The protein below binds the small molecule below.
Small molecule (SMILES): N[C@@H](CCCN[P](N)(=O)NS(=O)(=O)O)C(=O)O

Binding-site contacts:
Ligand atom N2 contacts residue LEU274 of chain 1.B at 3.6 Å (h-bond).
Ligand atom O1 contacts residue ARG106 of chain 1.B at 3.0 Å (salt-bridge).
Ligand atom O1 contacts residue GLN82 of chain 1.A at 3.1 Å (h-bond).
Ligand atom O5 contacts residue SER235 of chain 1.B at 3.4 Å.
Ligand atom O3 contacts residue ARG106 of chain 1.B at 2.8 Å (salt-bridge).
Ligand atom P contacts residue LEU274 of chain 1.B at 3.3 Å.
Ligand atom N3 contacts residue ASP231 of chain 1.B at 2.7 Å (salt-bridge).
Ligand atom N contacts residue ARG319 of chain 1.B at 3.1 Å (salt-bridge).
Ligand atom C4 contacts residue LEU274 of chain 1.B at 3.6 Å (hydrophobic).
Ligand atom N contacts residue ARG57 of chain 1.B at 3.6 Å.
Ligand atom O contacts residue THR56 of chain 1.B at 2.8 Å (h-bond).
Ligand atom N3 contacts residue ASN166 of chain 1.B at 3.5 Å (h-bond).
Ligand atom O2 contacts residue SER55 of chain 1.B at 2.7 Å (h-bond).
Ligand atom C contacts residue SER235 of chain 1.B at 3.4 Å.
Ligand atom N3 contacts residue ASN167 of chain 1.B at 2.9 Å (h-bond).
Ligand atom S contacts residue ARG57 of chain 1.B at 3.7 Å.
Ligand atom O2 contacts residue ARG106 of chain 1.B at 3.4 Å (salt-bridge).
Ligand atom O4 contacts residue SER235 of chain 1.B at 3.5 Å.
Ligand atom C1 contacts residue ASP231 of chain 1.B at 3.5 Å.
Ligand atom S contacts residue THR56 of chain 1.B at 3.7 Å.
Ligand atom N1 contacts residue LEU274 of chain 1.B at 3.0 Å (h-bond).
Ligand atom O3 contacts residue THR58 of chain 1.B at 3.0 Å (h-bond).
Ligand atom O3 contacts residue ARG319 of chain 1.B at 2.9 Å (salt-bridge).
Ligand atom O5 contacts residue ASN167 of chain 1.B at 3.0 Å (h-bond).
Ligand atom N2 contacts residue ARG57 of chain 1.B at 2.8 Å (salt-bridge).
Ligand atom O4 contacts residue MET236 of chain 1.B at 2.8 Å (h-bond).
Ligand atom O2 contacts residue THR56 of chain 1.B at 3.6 Å (h-bond).
Ligand atom C contacts residue MET236 of chain 1.B at 3.7 Å (hydrophobic).
Ligand atom O2 contacts residue ARG57 of chain 1.B at 3.4 Å (salt-bridge).
Ligand atom N contacts residue GLN136 of chain 1.B at 2.7 Å (h-bond).
Ligand atom O2 contacts residue THR58 of chain 1.B at 2.8 Å (h-bond).
Ligand atom N contacts residue LEU274 of chain 1.B at 3.1 Å (h-bond).
Ligand atom N contacts residue CYS273 of chain 1.B at 2.7 Å (h-bond).
Ligand atom C4 contacts residue HIS133 of chain 1.B at 3.7 Å.
Ligand atom N3 contacts residue SER235 of chain 1.B at 2.7 Å (h-bond).
Ligand atom O3 contacts residue HIS133 of chain 1.B at 2.8 Å (h-bond).
Ligand atom O contacts residue GLN82 of chain 1.A at 3.7 Å.
Ligand atom P contacts residue ARG319 of chain 1.B at 3.6 Å.
Ligand atom C1 contacts residue SER235 of chain 1.B at 3.5 Å.
Ligand atom O contacts residue ARG57 of chain 1.B at 2.8 Å (salt-bridge).

Sequence of chain 1.A:
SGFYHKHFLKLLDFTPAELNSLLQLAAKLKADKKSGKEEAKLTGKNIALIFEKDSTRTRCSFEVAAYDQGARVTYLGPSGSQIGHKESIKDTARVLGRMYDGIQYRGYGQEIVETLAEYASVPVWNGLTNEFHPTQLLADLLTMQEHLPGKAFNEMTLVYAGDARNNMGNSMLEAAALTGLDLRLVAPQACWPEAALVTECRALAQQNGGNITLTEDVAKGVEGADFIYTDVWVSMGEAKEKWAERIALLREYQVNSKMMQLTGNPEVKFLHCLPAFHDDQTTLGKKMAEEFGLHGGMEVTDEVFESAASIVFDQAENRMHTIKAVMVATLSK

Sequence of chain 1.B:
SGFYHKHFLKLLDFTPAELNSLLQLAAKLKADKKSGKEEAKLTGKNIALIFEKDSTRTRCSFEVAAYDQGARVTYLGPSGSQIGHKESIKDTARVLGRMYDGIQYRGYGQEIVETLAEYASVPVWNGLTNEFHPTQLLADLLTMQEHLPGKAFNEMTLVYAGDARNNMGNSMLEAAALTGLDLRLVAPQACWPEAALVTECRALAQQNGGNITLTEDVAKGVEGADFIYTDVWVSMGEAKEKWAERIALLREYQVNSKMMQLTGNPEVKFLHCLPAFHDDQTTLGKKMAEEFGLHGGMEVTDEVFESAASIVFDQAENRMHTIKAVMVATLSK